Binding-site contacts:
Ligand atom C7 contacts residue ASN154 of chain 1.E at 3.7 Å.
Ligand atom O6 contacts residue MET151 of chain 1.E at 3.5 Å.
Ligand atom N2 contacts residue THR156 of chain 1.E at 3.2 Å.
Ligand atom C2 contacts residue THR156 of chain 1.E at 3.9 Å.
Ligand atom C3 contacts residue THR156 of chain 1.E at 4.4 Å.
Ligand atom O5 contacts residue ASN154 of chain 1.E at 3.8 Å.
Ligand atom O7 contacts residue THR156 of chain 1.E at 4.5 Å.
Ligand atom C2 contacts residue ASN154 of chain 1.E at 4.1 Å.
Ligand atom N2 contacts residue ASN154 of chain 1.E at 4.0 Å.
Ligand atom C1 contacts residue THR156 of chain 1.E at 3.6 Å.
Ligand atom C1 contacts residue ASN154 of chain 1.E at 3.1 Å.
Ligand atom O7 contacts residue ASN154 of chain 1.E at 3.2 Å (h-bond).
Ligand atom C7 contacts residue THR156 of chain 1.E at 3.6 Å.
Ligand atom O5 contacts residue MET151 of chain 1.E at 4.2 Å.
Ligand atom C8 contacts residue ASN154 of chain 1.E at 4.5 Å.
Ligand atom C8 contacts residue THR156 of chain 1.E at 3.7 Å.

The small molecule below binds the protein below.
Small molecule (SMILES): CC(=O)N[C@H]1[C@H](O[C@H]2[C@H](O)[C@@H](NC(C)=O)CO[C@@H]2CO)O[C@H](CO)[C@@H](O)[C@@H]1O

Sequence of chain 1.E:
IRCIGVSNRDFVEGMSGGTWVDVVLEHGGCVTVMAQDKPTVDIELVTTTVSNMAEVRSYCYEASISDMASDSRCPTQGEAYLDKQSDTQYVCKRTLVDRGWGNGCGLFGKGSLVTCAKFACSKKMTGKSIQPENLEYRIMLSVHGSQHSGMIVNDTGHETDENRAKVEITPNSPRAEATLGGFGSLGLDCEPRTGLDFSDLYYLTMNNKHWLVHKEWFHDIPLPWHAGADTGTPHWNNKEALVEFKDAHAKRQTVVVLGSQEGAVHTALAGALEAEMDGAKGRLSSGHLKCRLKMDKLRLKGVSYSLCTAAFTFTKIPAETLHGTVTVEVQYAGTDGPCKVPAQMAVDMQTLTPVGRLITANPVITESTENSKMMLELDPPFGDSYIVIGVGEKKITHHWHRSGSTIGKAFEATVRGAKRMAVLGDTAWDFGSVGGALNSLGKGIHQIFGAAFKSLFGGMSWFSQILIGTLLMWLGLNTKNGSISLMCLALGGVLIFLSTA